Sequence of chain 3.A:
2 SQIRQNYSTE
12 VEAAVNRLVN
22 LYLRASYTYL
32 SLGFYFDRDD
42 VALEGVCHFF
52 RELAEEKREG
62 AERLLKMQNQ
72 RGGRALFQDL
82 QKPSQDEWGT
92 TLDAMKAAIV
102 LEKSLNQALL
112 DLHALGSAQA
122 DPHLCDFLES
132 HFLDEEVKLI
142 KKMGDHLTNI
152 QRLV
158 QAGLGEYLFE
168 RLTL

Sequence of chain 24.A:
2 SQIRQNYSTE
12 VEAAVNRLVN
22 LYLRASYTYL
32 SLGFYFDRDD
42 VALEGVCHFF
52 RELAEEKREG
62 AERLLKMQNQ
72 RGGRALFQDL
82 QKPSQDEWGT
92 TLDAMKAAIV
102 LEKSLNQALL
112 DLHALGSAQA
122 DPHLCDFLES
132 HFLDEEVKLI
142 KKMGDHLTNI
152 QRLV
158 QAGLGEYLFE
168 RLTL

Binding-site contacts:
Ligand atom O1 contacts residue ARG59 of chain 3.A at 3.3 Å.
Ligand atom C3 contacts residue LEU81 of chain 24.A at 3.9 Å (hydrophobic).
Ligand atom C4 contacts residue 2MY1 of chain 3.H at 1.1 Å.
Ligand atom C5 contacts residue LEU31 of chain 24.A at 4.2 Å (hydrophobic).
Ligand atom C6 contacts residue 2MY1 of chain 3.H at 1.7 Å.
Ligand atom C5 contacts residue 2MY1 of chain 3.H at 1.4 Å.
Ligand atom C4 contacts residue TYR28 of chain 24.A at 3.7 Å (hydrophobic).
Ligand atom C1 contacts residue SER27 of chain 24.A at 4.4 Å.
Ligand atom C6 contacts residue SER27 of chain 24.A at 3.5 Å.
Ligand atom C6 contacts residue ARG59 of chain 3.A at 4.3 Å.
Ligand atom O1 contacts residue ARG59 of chain 24.A at 3.2 Å.
Ligand atom O1 contacts residue 2MY1 of chain 3.H at 0.5 Å (h-bond).
Ligand atom C2 contacts residue 2MY1 of chain 3.H at 0.2 Å.
Ligand atom C8 contacts residue 2MY1 of chain 3.H at 2.3 Å.
Ligand atom C1 contacts residue ARG59 of chain 3.A at 4.2 Å.
Ligand atom C3 contacts residue LEU81 of chain 3.A at 3.6 Å (hydrophobic).
Ligand atom C8 contacts residue ARG59 of chain 3.A at 3.6 Å.
Ligand atom C7 contacts residue 2MY1 of chain 3.H at 1.1 Å.
Ligand atom C1 contacts residue 2MY1 of chain 3.H at 1.1 Å.
Ligand atom C4 contacts residue LEU81 of chain 3.A at 4.1 Å (hydrophobic).
Ligand atom C8 contacts residue ARG59 of chain 24.A at 3.3 Å.
Ligand atom C1 contacts residue ARG59 of chain 24.A at 4.3 Å.
Ligand atom C8 contacts residue SER27 of chain 24.A at 3.2 Å.
Ligand atom C3 contacts residue 2MY1 of chain 3.H at 1.2 Å.
Ligand atom C5 contacts residue SER27 of chain 24.A at 3.6 Å.
Ligand atom C4 contacts residue LEU24 of chain 24.A at 4.3 Å (hydrophobic).
Ligand atom C7 contacts residue SER27 of chain 3.A at 4.3 Å.
Ligand atom C5 contacts residue TYR28 of chain 24.A at 3.8 Å (hydrophobic).

This small molecule binds to this protein.
Small molecule (SMILES): Cc1cccc(C)c1O